Sequence of chain 1.A:
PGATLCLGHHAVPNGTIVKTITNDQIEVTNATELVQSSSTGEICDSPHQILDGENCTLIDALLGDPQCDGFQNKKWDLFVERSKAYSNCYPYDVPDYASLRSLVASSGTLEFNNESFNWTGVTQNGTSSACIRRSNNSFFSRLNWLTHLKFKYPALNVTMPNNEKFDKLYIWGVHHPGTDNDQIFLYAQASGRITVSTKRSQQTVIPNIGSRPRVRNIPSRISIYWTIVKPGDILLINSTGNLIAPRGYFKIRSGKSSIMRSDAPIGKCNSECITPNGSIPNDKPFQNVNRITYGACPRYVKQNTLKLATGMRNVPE

Binding-site contacts:
Ligand atom C2 contacts residue ASN32 of chain 1.A at 2.5 Å.
Ligand atom C6 contacts residue THR312 of chain 1.A at 3.9 Å.
Ligand atom C1 contacts residue THR312 of chain 1.A at 3.7 Å.
Ligand atom O4 contacts residue ASP285 of chain 1.A at 4.0 Å.
Ligand atom C5 contacts residue ASN32 of chain 1.A at 3.6 Å.
Ligand atom O4 contacts residue ILE56 of chain 1.B at 4.5 Å.
Ligand atom C7 contacts residue THR34 of chain 1.A at 4.3 Å.
Ligand atom O5 contacts residue ASN32 of chain 1.A at 2.3 Å (h-bond).
Ligand atom C3 contacts residue ASN32 of chain 1.A at 3.8 Å.
Ligand atom O3 contacts residue ASP285 of chain 1.A at 4.4 Å.
Ligand atom C1 contacts residue ASN32 of chain 1.A at 1.4 Å.
Ligand atom O7 contacts residue THR34 of chain 1.A at 4.2 Å.
Ligand atom O5 contacts residue THR312 of chain 1.A at 3.1 Å (h-bond).
Ligand atom C7 contacts residue ASN32 of chain 1.A at 3.5 Å.
Ligand atom C8 contacts residue THR34 of chain 1.A at 3.5 Å.
Ligand atom O7 contacts residue ASN32 of chain 1.A at 3.8 Å.
Ligand atom C5 contacts residue THR312 of chain 1.A at 4.2 Å.
Ligand atom O6 contacts residue THR312 of chain 1.A at 3.8 Å.
Ligand atom N2 contacts residue ASN32 of chain 1.A at 2.9 Å (h-bond).
Ligand atom C4 contacts residue ASP285 of chain 1.A at 4.1 Å.
Ligand atom C6 contacts residue LEU52 of chain 1.B at 3.8 Å (hydrophobic).
Ligand atom C6 contacts residue ASP285 of chain 1.A at 4.1 Å.
Ligand atom C4 contacts residue ASN32 of chain 1.A at 4.2 Å.
Ligand atom O6 contacts residue LEU52 of chain 1.B at 3.4 Å.

Sequence of chain 1.B:
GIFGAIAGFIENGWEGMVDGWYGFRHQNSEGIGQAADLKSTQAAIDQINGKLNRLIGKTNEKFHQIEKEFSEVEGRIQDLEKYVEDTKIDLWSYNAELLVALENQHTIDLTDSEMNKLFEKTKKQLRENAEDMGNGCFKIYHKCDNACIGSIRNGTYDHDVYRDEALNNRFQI

This protein binds this small molecule.
Small molecule (SMILES): CC(=O)N[C@H]1[C@H](O[C@H]2[C@H](O)[C@@H](NC(C)=O)CO[C@@H]2CO)O[C@H](CO)[C@@H](O[C@@H]2O[C@H](CO[C@H]3O[C@H](CO)[C@@H](O)[C@H](O)[C@@H]3O)[C@@H](O)[C@H](O[C@H]3O[C@H](CO)[C@@H](O)[C@H](O)[C@@H]3O)[C@@H]2O)[C@@H]1O